Binding-site contacts:
Ligand atom O3G contacts residue LYS161 of chain 3.B at 3.0 Å (salt-bridge).
Ligand atom O1A contacts residue GLY160 of chain 3.B at 3.5 Å (h-bond).
Ligand atom O5' contacts residue GLY40 of chain 3.B at 3.1 Å (h-bond).
Ligand atom O1A contacts residue MG1 of chain 3.K at 2.1 Å.
Ligand atom O1B contacts residue MG1 of chain 3.K at 2.3 Å.
Ligand atom C2' contacts residue GLU490 of chain 3.B at 3.3 Å.
Ligand atom PG contacts residue MG1 of chain 3.K at 3.4 Å.
Ligand atom O3A contacts residue LEU39 of chain 3.B at 3.2 Å.
Ligand atom C5 contacts residue PRO41 of chain 3.B at 3.5 Å (hydrophobic).
Ligand atom O1B contacts residue ASP91 of chain 3.B at 2.7 Å (salt-bridge).
Ligand atom O1B contacts residue GLY92 of chain 3.B at 3.0 Å (h-bond).
Ligand atom O2G contacts residue GLY61 of chain 3.B at 2.7 Å (h-bond).
Ligand atom O2A contacts residue GLY160 of chain 3.B at 3.1 Å (h-bond).
Ligand atom C2 contacts residue LEU473 of chain 3.B at 3.5 Å (hydrophobic).
Ligand atom O1G contacts residue THR93 of chain 3.B at 2.6 Å (h-bond).
Ligand atom O3G contacts residue MG1 of chain 3.K at 2.1 Å.
Ligand atom O2B contacts residue THR94 of chain 3.B at 3.4 Å (h-bond).
Ligand atom O2' contacts residue GLY403 of chain 3.B at 3.5 Å.
Ligand atom O3G contacts residue ASP91 of chain 3.B at 2.9 Å (salt-bridge).
Ligand atom PG contacts residue THR93 of chain 3.B at 3.5 Å.
Ligand atom O2A contacts residue THR38 of chain 3.B at 3.2 Å (h-bond).
Ligand atom O2G contacts residue THR94 of chain 3.B at 3.6 Å (h-bond).
Ligand atom N3B contacts residue THR94 of chain 3.B at 3.0 Å (h-bond).
Ligand atom O4' contacts residue GLY40 of chain 3.B at 3.4 Å.
Ligand atom O2G contacts residue ASP60 of chain 3.B at 3.2 Å.
Ligand atom N7 contacts residue PRO41 of chain 3.B at 3.5 Å.
Ligand atom PA contacts residue GLY40 of chain 3.B at 3.5 Å.
Ligand atom O2B contacts residue GLY92 of chain 3.B at 3.1 Å.
Ligand atom O2G contacts residue ASN59 of chain 3.B at 3.3 Å (h-bond).
Ligand atom PA contacts residue MG1 of chain 3.K at 3.5 Å.
Ligand atom O2B contacts residue THR95 of chain 3.B at 2.7 Å (h-bond).
Ligand atom N3 contacts residue GLY404 of chain 3.B at 3.4 Å.
Ligand atom O2G contacts residue LYS161 of chain 3.B at 3.3 Å (salt-bridge).
Ligand atom N6 contacts residue PHE476 of chain 3.B at 3.3 Å.
Ligand atom O2' contacts residue GLU490 of chain 3.B at 2.7 Å (salt-bridge).
Ligand atom O5' contacts residue GLY160 of chain 3.B at 3.6 Å.
Ligand atom O2' contacts residue GLY404 of chain 3.B at 2.9 Å (h-bond).
Ligand atom PB contacts residue MG1 of chain 3.K at 3.4 Å.
Ligand atom N1 contacts residue ASN474 of chain 3.B at 3.5 Å (h-bond).
Ligand atom O2A contacts residue GLY40 of chain 3.B at 2.9 Å (h-bond).

Sequence of chain 3.B:
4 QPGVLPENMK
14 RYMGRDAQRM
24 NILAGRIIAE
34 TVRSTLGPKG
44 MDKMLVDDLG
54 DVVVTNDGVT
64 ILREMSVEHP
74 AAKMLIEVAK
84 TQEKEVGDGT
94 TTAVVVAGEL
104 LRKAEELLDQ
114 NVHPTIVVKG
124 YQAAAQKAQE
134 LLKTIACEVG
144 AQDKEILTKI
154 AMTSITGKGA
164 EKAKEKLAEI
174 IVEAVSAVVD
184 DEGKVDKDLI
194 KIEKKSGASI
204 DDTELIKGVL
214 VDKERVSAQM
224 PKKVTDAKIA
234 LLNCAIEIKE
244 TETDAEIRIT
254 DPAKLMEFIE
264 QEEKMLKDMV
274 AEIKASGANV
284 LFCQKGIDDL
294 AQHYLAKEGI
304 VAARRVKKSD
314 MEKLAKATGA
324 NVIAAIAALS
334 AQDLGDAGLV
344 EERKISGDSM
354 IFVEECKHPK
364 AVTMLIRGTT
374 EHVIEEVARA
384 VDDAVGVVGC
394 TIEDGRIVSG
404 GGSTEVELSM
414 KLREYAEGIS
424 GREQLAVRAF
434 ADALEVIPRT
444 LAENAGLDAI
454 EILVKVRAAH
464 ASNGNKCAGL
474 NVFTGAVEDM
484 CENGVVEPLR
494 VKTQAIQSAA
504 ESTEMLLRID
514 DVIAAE

The protein below binds the small molecule below.
Small molecule (SMILES): Nc1ncnc2c1ncn2[C@@H]1O[C@H](CO[P](=O)(O)O[P](=O)(O)NP(=O)(O)O)[C@@H](O)[C@H]1O